Sequence of chain 1.A:
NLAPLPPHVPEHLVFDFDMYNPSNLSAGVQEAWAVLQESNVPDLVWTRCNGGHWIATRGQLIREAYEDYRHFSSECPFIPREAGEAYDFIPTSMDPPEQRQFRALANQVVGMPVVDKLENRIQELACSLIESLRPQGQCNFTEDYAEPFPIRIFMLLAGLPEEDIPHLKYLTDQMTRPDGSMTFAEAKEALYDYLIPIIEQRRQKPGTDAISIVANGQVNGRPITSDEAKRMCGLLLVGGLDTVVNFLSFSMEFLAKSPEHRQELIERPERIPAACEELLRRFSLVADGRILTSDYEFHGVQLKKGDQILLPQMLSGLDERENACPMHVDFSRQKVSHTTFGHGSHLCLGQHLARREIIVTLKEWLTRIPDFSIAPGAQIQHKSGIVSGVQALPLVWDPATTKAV

Binding-site contacts:
Ligand atom C3 contacts residue HEM1 of chain 1.B at 3.9 Å.
Ligand atom C3 contacts residue ASP297 of chain 1.A at 3.8 Å.
Ligand atom C3 contacts residue TYR96 of chain 1.A at 4.1 Å (hydrophobic).
Ligand atom O2 contacts residue LEU244 of chain 1.A at 3.9 Å.
Ligand atom O2 contacts residue PHE98 of chain 1.A at 4.5 Å.
Ligand atom C2 contacts residue LEU244 of chain 1.A at 4.4 Å (hydrophobic).
Ligand atom C2 contacts residue TYR96 of chain 1.A at 3.6 Å (hydrophobic).
Ligand atom C1 contacts residue VAL247 of chain 1.A at 4.1 Å (hydrophobic).
Ligand atom C5 contacts residue HEM1 of chain 1.B at 3.9 Å.
Ligand atom C6 contacts residue GLY248 of chain 1.A at 4.5 Å.
Ligand atom C2 contacts residue PHE87 of chain 1.A at 3.8 Å (hydrophobic).
Ligand atom C1 contacts residue PHE87 of chain 1.A at 4.5 Å (hydrophobic).
Ligand atom C6 contacts residue LEU244 of chain 1.A at 4.5 Å (hydrophobic).
Ligand atom C7 contacts residue VAL295 of chain 1.A at 3.9 Å (hydrophobic).
Ligand atom C7 contacts residue VAL396 of chain 1.A at 4.0 Å (hydrophobic).
Ligand atom C7 contacts residue ILE395 of chain 1.A at 4.1 Å (hydrophobic).
Ligand atom C4 contacts residue VAL295 of chain 1.A at 4.2 Å (hydrophobic).
Ligand atom C6 contacts residue VAL247 of chain 1.A at 4.0 Å (hydrophobic).
Ligand atom C4 contacts residue HEM1 of chain 1.B at 4.1 Å.
Ligand atom C6 contacts residue THR252 of chain 1.A at 4.4 Å.
Ligand atom O2 contacts residue TYR96 of chain 1.A at 2.6 Å (h-bond).
Ligand atom O2 contacts residue PHE87 of chain 1.A at 3.5 Å.

This protein binds this small molecule.
Small molecule (SMILES): O=C1C[C@H]2CC[C@@H]1C2